Sequence of chain 1.B:
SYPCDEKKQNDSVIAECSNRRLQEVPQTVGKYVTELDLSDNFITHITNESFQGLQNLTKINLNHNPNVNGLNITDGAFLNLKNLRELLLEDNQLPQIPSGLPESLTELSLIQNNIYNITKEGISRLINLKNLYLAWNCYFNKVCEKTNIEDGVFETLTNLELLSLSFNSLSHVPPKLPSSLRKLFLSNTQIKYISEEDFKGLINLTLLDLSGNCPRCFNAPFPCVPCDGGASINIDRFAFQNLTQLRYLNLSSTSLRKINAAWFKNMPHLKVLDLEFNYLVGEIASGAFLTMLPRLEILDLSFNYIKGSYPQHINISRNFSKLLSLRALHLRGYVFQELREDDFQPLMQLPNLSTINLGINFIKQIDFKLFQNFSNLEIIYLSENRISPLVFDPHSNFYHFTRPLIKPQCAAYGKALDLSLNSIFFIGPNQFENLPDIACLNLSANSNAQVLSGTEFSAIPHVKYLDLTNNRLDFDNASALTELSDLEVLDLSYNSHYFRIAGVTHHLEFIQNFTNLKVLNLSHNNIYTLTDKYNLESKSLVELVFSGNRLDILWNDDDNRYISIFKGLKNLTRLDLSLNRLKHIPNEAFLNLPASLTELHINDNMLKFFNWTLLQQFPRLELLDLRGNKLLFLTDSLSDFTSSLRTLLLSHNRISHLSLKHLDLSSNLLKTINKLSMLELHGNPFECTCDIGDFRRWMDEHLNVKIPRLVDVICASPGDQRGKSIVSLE

Binding-site contacts:
Ligand atom C1 contacts residue ASP465 of chain 1.B at 4.1 Å.
Ligand atom C7 contacts residue ASN489 of chain 1.B at 3.4 Å.
Ligand atom C2 contacts residue ASP514 of chain 1.B at 3.7 Å.
Ligand atom C7 contacts residue LYS454 of chain 1.B at 3.7 Å.
Ligand atom C1 contacts residue SER467 of chain 1.B at 4.1 Å.
Ligand atom C8 contacts residue LYS454 of chain 1.B at 3.6 Å.
Ligand atom O7 contacts residue ILE453 of chain 1.B at 3.8 Å.
Ligand atom C3 contacts residue ASP514 of chain 1.B at 4.1 Å.
Ligand atom C7 contacts residue ASP514 of chain 1.B at 3.8 Å.
Ligand atom O6 contacts residue LYS454 of chain 1.B at 4.2 Å.
Ligand atom C8 contacts residue ASP514 of chain 1.B at 3.8 Å.
Ligand atom C4 contacts residue ASN489 of chain 1.B at 4.3 Å.
Ligand atom O6 contacts residue SER467 of chain 1.B at 3.6 Å (h-bond).
Ligand atom C5 contacts residue ASN489 of chain 1.B at 3.7 Å.
Ligand atom C8 contacts residue CYS457 of chain 1.B at 3.9 Å (hydrophobic).
Ligand atom O3 contacts residue LYS454 of chain 1.B at 3.8 Å.
Ligand atom C5 contacts residue SER491 of chain 1.B at 4.0 Å.
Ligand atom N2 contacts residue ASN489 of chain 1.B at 2.8 Å (h-bond).
Ligand atom C1 contacts residue ASN489 of chain 1.B at 1.5 Å.
Ligand atom C8 contacts residue TYR512 of chain 1.B at 3.8 Å (hydrophobic).
Ligand atom C5 contacts residue SER467 of chain 1.B at 4.4 Å.
Ligand atom C8 contacts residue ARG547 of chain 1.A at 3.5 Å.
Ligand atom O5 contacts residue ASN489 of chain 1.B at 2.4 Å (h-bond).
Ligand atom O7 contacts residue ASN489 of chain 1.B at 3.7 Å.
Ligand atom C1 contacts residue ASP514 of chain 1.B at 3.7 Å.
Ligand atom C6 contacts residue SER467 of chain 1.B at 3.9 Å.
Ligand atom O5 contacts residue ARG450 of chain 1.B at 4.2 Å.
Ligand atom O7 contacts residue LYS454 of chain 1.B at 3.0 Å (salt-bridge).
Ligand atom C5 contacts residue ARG450 of chain 1.B at 3.8 Å.
Ligand atom C7 contacts residue ARG547 of chain 1.A at 4.1 Å.
Ligand atom O6 contacts residue SER404 of chain 1.B at 4.2 Å.
Ligand atom O5 contacts residue SER491 of chain 1.B at 3.7 Å.
Ligand atom O5 contacts residue SER467 of chain 1.B at 3.5 Å.
Ligand atom C1 contacts residue ARG450 of chain 1.B at 4.2 Å.
Ligand atom C2 contacts residue ASN489 of chain 1.B at 2.4 Å.
Ligand atom C3 contacts residue ASN489 of chain 1.B at 3.8 Å.
Ligand atom C1 contacts residue SER491 of chain 1.B at 3.8 Å.
Ligand atom N2 contacts residue ASP514 of chain 1.B at 2.9 Å (salt-bridge).
Ligand atom C6 contacts residue ARG450 of chain 1.B at 3.9 Å.
Ligand atom O5 contacts residue ASP465 of chain 1.B at 4.2 Å.

Sequence of chain 1.A:
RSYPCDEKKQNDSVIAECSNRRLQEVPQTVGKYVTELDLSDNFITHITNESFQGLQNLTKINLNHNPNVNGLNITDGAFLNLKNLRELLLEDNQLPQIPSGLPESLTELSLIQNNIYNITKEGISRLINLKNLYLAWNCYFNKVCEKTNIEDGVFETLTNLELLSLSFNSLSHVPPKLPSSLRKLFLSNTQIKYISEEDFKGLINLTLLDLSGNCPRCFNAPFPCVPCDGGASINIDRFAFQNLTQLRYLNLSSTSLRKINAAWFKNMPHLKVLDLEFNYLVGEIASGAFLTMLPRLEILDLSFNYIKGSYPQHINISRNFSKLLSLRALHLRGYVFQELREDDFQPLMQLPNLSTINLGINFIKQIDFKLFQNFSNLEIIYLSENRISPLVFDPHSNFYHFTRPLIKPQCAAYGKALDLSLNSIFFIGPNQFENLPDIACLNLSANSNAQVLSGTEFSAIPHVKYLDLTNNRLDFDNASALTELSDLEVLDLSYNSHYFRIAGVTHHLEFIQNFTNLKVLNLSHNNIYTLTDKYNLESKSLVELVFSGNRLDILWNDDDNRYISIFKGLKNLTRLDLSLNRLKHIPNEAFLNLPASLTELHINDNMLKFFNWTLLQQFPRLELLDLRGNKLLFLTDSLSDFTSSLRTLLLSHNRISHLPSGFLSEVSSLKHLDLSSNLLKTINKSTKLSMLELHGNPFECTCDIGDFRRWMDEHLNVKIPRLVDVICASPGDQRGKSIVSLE

This small molecule binds to this protein.
Small molecule (SMILES): CC(=O)N[C@H]1[C@H](O[C@H]2[C@H](O)[C@@H](NC(C)=O)CO[C@@H]2CO)O[C@H](CO)[C@@H](O)[C@@H]1O